Sequence of chain 1.D:
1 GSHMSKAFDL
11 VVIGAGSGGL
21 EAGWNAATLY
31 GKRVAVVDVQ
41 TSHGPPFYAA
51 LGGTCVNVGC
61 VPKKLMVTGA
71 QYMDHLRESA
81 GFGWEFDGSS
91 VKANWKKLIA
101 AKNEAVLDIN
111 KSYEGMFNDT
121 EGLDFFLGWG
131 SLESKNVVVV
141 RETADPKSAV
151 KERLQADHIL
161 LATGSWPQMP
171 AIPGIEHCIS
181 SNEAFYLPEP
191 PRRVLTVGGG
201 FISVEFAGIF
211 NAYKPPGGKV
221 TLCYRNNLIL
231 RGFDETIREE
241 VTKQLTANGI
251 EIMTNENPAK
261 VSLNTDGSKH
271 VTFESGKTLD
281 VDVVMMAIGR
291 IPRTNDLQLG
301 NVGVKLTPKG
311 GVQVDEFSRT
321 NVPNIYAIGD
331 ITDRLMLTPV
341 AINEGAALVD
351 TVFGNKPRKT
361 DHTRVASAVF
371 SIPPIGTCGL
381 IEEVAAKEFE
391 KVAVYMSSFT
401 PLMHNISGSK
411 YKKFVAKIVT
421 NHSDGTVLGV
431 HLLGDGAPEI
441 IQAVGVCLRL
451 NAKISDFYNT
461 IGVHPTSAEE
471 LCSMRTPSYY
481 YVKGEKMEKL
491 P

Sequence of chain 1.C:
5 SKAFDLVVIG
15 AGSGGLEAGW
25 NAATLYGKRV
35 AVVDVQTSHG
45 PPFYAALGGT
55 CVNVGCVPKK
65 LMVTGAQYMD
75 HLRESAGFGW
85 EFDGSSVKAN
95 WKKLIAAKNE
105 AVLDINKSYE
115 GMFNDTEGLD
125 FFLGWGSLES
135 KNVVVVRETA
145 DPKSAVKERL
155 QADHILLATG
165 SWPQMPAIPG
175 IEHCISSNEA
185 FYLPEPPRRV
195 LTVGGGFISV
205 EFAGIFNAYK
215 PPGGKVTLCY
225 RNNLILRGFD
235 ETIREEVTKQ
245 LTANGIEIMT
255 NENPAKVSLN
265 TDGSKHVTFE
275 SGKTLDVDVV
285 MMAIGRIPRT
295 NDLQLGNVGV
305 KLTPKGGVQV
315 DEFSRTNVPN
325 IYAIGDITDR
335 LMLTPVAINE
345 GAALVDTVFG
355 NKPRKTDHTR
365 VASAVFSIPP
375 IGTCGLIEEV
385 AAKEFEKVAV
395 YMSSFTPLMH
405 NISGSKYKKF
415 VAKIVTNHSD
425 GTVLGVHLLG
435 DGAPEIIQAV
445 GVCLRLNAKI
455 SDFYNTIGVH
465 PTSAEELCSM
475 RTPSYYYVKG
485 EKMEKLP

Binding-site contacts:
Ligand atom C25 contacts residue LEU20 of chain 1.C at 3.8 Å (hydrophobic).
Ligand atom C8 contacts residue PHE399 of chain 1.D at 3.3 Å (hydrophobic).
Ligand atom N1 contacts residue PHE399 of chain 1.D at 3.6 Å.
Ligand atom C10 contacts residue PHE399 of chain 1.D at 3.6 Å (hydrophobic).
Ligand atom C17 contacts residue TYR113 of chain 1.C at 3.7 Å (hydrophobic).
Ligand atom C18 contacts residue PEG1 of chain 1.HA at 3.7 Å.
Ligand atom C22 contacts residue TYR113 of chain 1.C at 3.4 Å (hydrophobic).
Ligand atom C30 contacts residue LEU20 of chain 1.C at 3.7 Å (hydrophobic).
Ligand atom C9 contacts residue PHE399 of chain 1.D at 3.4 Å (hydrophobic).
Ligand atom C5 contacts residue PRO465 of chain 1.D at 3.9 Å (hydrophobic).
Ligand atom C9 contacts residue THR400 of chain 1.D at 3.7 Å.
Ligand atom C2 contacts residue LYS64 of chain 1.C at 3.5 Å.
Ligand atom C35 contacts residue PRO465 of chain 1.D at 3.9 Å (hydrophobic).
Ligand atom C5 contacts residue THR466 of chain 1.D at 3.4 Å.
Ligand atom F1 contacts residue LEU65 of chain 1.C at 3.6 Å.
Ligand atom C24 contacts residue TYR113 of chain 1.C at 3.4 Å (hydrophobic).
Ligand atom C26 contacts residue TYR113 of chain 1.C at 3.5 Å (hydrophobic).
Ligand atom O3 contacts residue LEU402 of chain 1.D at 3.0 Å (h-bond).
Ligand atom C24 contacts residue LEU20 of chain 1.C at 3.9 Å (hydrophobic).
Ligand atom C3 contacts residue LYS64 of chain 1.C at 3.8 Å.
Ligand atom C9 contacts residue LEU402 of chain 1.D at 3.1 Å (hydrophobic).
Ligand atom C4 contacts residue PRO465 of chain 1.D at 3.6 Å (hydrophobic).
Ligand atom O2 contacts residue PHE399 of chain 1.D at 3.5 Å.
Ligand atom C26 contacts residue MET116 of chain 1.C at 3.9 Å (hydrophobic).
Ligand atom F1 contacts residue VAL61 of chain 1.C at 3.4 Å.
Ligand atom C6 contacts residue THR466 of chain 1.D at 3.8 Å.
Ligand atom F2 contacts residue VAL61 of chain 1.C at 3.0 Å.
Ligand atom C29 contacts residue TRP24 of chain 1.C at 3.7 Å (hydrophobic).
Ligand atom C12 contacts residue GLU470 of chain 1.D at 3.6 Å.
Ligand atom C7 contacts residue PHE399 of chain 1.D at 3.5 Å (hydrophobic).
Ligand atom C5 contacts residue SER467 of chain 1.D at 3.9 Å.
Ligand atom C27 contacts residue MET116 of chain 1.C at 3.7 Å (hydrophobic).
Ligand atom C10 contacts residue LEU402 of chain 1.D at 3.9 Å (hydrophobic).
Ligand atom C34 contacts residue PRO465 of chain 1.D at 3.5 Å (hydrophobic).
Ligand atom C11 contacts residue PHE399 of chain 1.D at 3.9 Å (hydrophobic).
Ligand atom C29 contacts residue LEU20 of chain 1.C at 3.8 Å (hydrophobic).
Ligand atom C8 contacts residue LEU402 of chain 1.D at 3.8 Å (hydrophobic).
Ligand atom C27 contacts residue TYR113 of chain 1.C at 3.6 Å (hydrophobic).
Ligand atom O3 contacts residue PRO401 of chain 1.D at 3.4 Å.
Ligand atom C26 contacts residue LEU20 of chain 1.C at 3.9 Å (hydrophobic).

The protein below binds the small molecule below.
Small molecule (SMILES): C[N+]1(CCCc2ccccc2)CCN(C(=O)N(Cc2ccc(C(=O)NCCc3ccc(F)cc3)o2)c2ccc(F)cc2)CC1